Binding-site contacts:
Ligand atom O2G contacts residue THR37 of chain 2.C at 2.5 Å (h-bond).
Ligand atom O3G contacts residue GLY62 of chain 2.C at 3.2 Å (h-bond).
Ligand atom O1A contacts residue GLY17 of chain 2.C at 3.3 Å.
Ligand atom C6 contacts residue LYS118 of chain 2.C at 3.4 Å.
Ligand atom O3A contacts residue CYS16 of chain 2.C at 3.3 Å (h-bond).
Ligand atom O1B contacts residue ALA15 of chain 2.C at 3.5 Å (h-bond).
Ligand atom O1B contacts residue GLY17 of chain 2.C at 3.5 Å (h-bond).
Ligand atom O1A contacts residue CYS20 of chain 2.C at 3.3 Å (h-bond).
Ligand atom O2' contacts residue PHE30 of chain 2.C at 3.0 Å.
Ligand atom O2A contacts residue THR19 of chain 2.C at 3.5 Å.
Ligand atom O6 contacts residue ASP120 of chain 2.C at 3.5 Å (salt-bridge).
Ligand atom PB contacts residue MG1 of chain 2.H at 3.1 Å.
Ligand atom O3G contacts residue LYS18 of chain 2.C at 3.1 Å (salt-bridge).
Ligand atom N2 contacts residue ASP120 of chain 2.C at 2.7 Å (salt-bridge).
Ligand atom N2 contacts residue LEU121 of chain 2.C at 3.2 Å.
Ligand atom O2A contacts residue MG1 of chain 2.H at 3.2 Å.
Ligand atom N3B contacts residue ALA15 of chain 2.C at 3.1 Å (h-bond).
Ligand atom O1B contacts residue CYS16 of chain 2.C at 2.8 Å (h-bond).
Ligand atom O1B contacts residue LYS18 of chain 2.C at 2.5 Å (salt-bridge).
Ligand atom N3B contacts residue TYR34 of chain 2.C at 3.4 Å.
Ligand atom C5 contacts residue LYS118 of chain 2.C at 3.5 Å.
Ligand atom O3G contacts residue GLY14 of chain 2.C at 3.5 Å.
Ligand atom N1 contacts residue ASP120 of chain 2.C at 3.1 Å (salt-bridge).
Ligand atom O5' contacts residue TYR34 of chain 2.C at 3.2 Å.
Ligand atom O6 contacts residue LYS118 of chain 2.C at 3.5 Å.
Ligand atom O3' contacts residue TYR34 of chain 2.C at 3.1 Å.
Ligand atom O3G contacts residue ALA15 of chain 2.C at 3.3 Å (h-bond).
Ligand atom N3B contacts residue MG1 of chain 2.H at 3.1 Å.
Ligand atom N1 contacts residue LYS162 of chain 2.C at 3.4 Å.
Ligand atom O2B contacts residue MG1 of chain 2.H at 2.0 Å.
Ligand atom C2 contacts residue ASP120 of chain 2.C at 3.4 Å.
Ligand atom O1G contacts residue TYR34 of chain 2.C at 2.6 Å (h-bond).
Ligand atom O6 contacts residue LYS162 of chain 2.C at 3.2 Å (salt-bridge).
Ligand atom O2G contacts residue MG1 of chain 2.H at 1.8 Å.
Ligand atom O1G contacts residue PRO36 of chain 2.C at 3.4 Å.
Ligand atom O3A contacts residue GLY17 of chain 2.C at 3.0 Å (h-bond).
Ligand atom O6 contacts residue SER160 of chain 2.C at 3.5 Å (h-bond).
Ligand atom PG contacts residue MG1 of chain 2.H at 3.0 Å.
Ligand atom O2B contacts residue THR19 of chain 2.C at 2.7 Å (h-bond).
Ligand atom O6 contacts residue ALA161 of chain 2.C at 3.1 Å (h-bond).

This protein binds this small molecule.
Small molecule (SMILES): Nc1nc2c(ncn2[C@@H]2O[C@H](CO[P](=O)(O)O[P](=O)(O)NP(=O)(O)O)[C@@H](O)[C@H]2O)c(=O)[nH]1

Sequence of chain 2.C:
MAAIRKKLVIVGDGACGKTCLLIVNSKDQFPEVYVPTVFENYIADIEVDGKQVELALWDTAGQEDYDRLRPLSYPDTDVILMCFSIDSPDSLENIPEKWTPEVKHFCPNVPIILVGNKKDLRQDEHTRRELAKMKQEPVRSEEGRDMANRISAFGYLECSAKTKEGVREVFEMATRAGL